Sequence of chain 1.B:
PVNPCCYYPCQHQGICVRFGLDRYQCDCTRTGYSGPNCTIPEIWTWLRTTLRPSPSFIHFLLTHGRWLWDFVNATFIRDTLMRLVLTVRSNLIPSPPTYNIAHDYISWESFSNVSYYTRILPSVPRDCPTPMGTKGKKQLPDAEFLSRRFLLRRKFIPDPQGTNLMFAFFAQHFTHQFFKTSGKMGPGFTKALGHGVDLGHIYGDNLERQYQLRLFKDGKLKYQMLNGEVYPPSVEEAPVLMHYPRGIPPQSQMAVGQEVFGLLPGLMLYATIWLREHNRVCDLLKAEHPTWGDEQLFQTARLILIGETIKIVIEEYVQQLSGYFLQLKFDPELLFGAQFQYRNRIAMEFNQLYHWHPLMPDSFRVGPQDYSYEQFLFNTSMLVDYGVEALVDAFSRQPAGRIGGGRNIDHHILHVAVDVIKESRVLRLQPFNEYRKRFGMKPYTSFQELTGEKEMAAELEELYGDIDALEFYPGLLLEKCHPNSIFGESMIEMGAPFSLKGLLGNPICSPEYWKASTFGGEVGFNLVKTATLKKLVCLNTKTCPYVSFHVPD

Binding-site contacts:
Ligand atom C4 contacts residue ASN113 of chain 1.B at 3.8 Å.
Ligand atom C5 contacts residue GLN212 of chain 1.A at 3.4 Å.
Ligand atom O6 contacts residue TYR116 of chain 1.B at 3.0 Å (h-bond).
Ligand atom C4 contacts residue GLN212 of chain 1.A at 3.5 Å.
Ligand atom C5 contacts residue TYR116 of chain 1.B at 4.0 Å (hydrophobic).
Ligand atom C8 contacts residue SER115 of chain 1.B at 3.2 Å.
Ligand atom C2 contacts residue ASN113 of chain 1.B at 2.7 Å.
Ligand atom C1 contacts residue GLU109 of chain 1.B at 4.3 Å.
Ligand atom C7 contacts residue SER115 of chain 1.B at 3.5 Å.
Ligand atom O7 contacts residue ASN113 of chain 1.B at 4.0 Å.
Ligand atom O5 contacts residue TYR116 of chain 1.B at 3.8 Å.
Ligand atom O3 contacts residue LEU207 of chain 1.A at 4.2 Å.
Ligand atom O5 contacts residue GLU109 of chain 1.B at 3.3 Å (salt-bridge).
Ligand atom C1 contacts residue SER115 of chain 1.B at 4.2 Å.
Ligand atom C6 contacts residue TYR211 of chain 1.A at 3.6 Å (hydrophobic).
Ligand atom C2 contacts residue GLN212 of chain 1.A at 3.9 Å.
Ligand atom O5 contacts residue LEU207 of chain 1.A at 4.2 Å.
Ligand atom C3 contacts residue ASN113 of chain 1.B at 3.8 Å.
Ligand atom C6 contacts residue ASN113 of chain 1.B at 3.7 Å.
Ligand atom C5 contacts residue LEU207 of chain 1.A at 4.1 Å (hydrophobic).
Ligand atom C6 contacts residue GLN212 of chain 1.A at 4.3 Å.
Ligand atom C5 contacts residue ASN113 of chain 1.B at 2.8 Å.
Ligand atom O5 contacts residue ASN113 of chain 1.B at 1.5 Å (h-bond).
Ligand atom N2 contacts residue SER115 of chain 1.B at 3.5 Å (h-bond).
Ligand atom C5 contacts residue GLU109 of chain 1.B at 4.2 Å.
Ligand atom O7 contacts residue PHE189 of chain 1.B at 4.2 Å.
Ligand atom C8 contacts residue MET185 of chain 1.B at 3.4 Å (hydrophobic).
Ligand atom C7 contacts residue ASN113 of chain 1.B at 3.9 Å.
Ligand atom C4 contacts residue LEU207 of chain 1.A at 3.7 Å (hydrophobic).
Ligand atom O6 contacts residue GLU208 of chain 1.A at 3.6 Å.
Ligand atom C1 contacts residue ASN113 of chain 1.B at 1.4 Å.
Ligand atom C8 contacts residue PHE189 of chain 1.B at 3.8 Å (hydrophobic).
Ligand atom C6 contacts residue TYR116 of chain 1.B at 3.1 Å (hydrophobic).
Ligand atom O4 contacts residue GLN212 of chain 1.A at 3.1 Å (h-bond).
Ligand atom C6 contacts residue LEU207 of chain 1.A at 3.7 Å (hydrophobic).
Ligand atom N2 contacts residue ASN113 of chain 1.B at 3.6 Å.
Ligand atom C5 contacts residue TYR211 of chain 1.A at 4.0 Å (hydrophobic).
Ligand atom C3 contacts residue GLN212 of chain 1.A at 3.4 Å.
Ligand atom C6 contacts residue GLU109 of chain 1.B at 3.9 Å.
Ligand atom O4 contacts residue TYR211 of chain 1.A at 4.0 Å.

Sequence of chain 1.A:
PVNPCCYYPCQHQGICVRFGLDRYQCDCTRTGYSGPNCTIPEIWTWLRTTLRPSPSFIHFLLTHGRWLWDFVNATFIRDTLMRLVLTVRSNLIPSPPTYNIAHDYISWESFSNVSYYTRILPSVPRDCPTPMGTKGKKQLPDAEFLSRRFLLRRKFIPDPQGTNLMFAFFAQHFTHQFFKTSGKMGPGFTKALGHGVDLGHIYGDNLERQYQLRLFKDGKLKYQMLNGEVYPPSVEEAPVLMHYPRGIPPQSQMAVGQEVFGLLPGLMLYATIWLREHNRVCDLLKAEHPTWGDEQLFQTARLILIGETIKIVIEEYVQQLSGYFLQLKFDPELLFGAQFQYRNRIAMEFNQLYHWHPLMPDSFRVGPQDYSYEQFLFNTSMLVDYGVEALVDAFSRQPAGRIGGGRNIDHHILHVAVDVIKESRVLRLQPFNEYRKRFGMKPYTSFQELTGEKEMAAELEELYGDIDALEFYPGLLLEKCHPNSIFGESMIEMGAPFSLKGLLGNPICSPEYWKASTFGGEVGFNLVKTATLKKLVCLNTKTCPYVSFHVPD

The protein below binds the small molecule below.
Small molecule (SMILES): CC(=O)N[C@H]1[C@@H](O[C@H]2[C@H](O)[C@@H](NC(C)=O)CO[C@@H]2CO)O[C@H](CO)[C@@H](O[C@@H]2O[C@H](CO[C@@H]3O[C@H](CO)[C@@H](O)[C@H](O)[C@@H]3O)[C@@H](O)[C@H](O)[C@@H]2O)[C@@H]1O